Sequence of chain 2.A:
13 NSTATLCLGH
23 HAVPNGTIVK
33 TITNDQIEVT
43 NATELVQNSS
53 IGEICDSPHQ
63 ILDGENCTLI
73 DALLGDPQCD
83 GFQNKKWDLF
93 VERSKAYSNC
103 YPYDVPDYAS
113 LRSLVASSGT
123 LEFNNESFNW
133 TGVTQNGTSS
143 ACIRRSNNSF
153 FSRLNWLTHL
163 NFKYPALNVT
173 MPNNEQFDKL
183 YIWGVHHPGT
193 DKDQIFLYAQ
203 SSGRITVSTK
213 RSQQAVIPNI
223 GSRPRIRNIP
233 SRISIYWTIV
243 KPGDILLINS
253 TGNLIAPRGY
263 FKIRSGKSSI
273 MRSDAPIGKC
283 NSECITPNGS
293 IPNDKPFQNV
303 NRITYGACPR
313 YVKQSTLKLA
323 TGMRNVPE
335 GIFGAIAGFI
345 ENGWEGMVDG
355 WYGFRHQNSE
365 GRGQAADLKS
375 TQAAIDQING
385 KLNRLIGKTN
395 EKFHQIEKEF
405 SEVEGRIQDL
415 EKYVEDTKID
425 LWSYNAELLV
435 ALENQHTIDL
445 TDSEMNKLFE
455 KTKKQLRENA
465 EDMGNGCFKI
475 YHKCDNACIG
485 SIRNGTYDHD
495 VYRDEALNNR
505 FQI

Sequence of chain 1.A:
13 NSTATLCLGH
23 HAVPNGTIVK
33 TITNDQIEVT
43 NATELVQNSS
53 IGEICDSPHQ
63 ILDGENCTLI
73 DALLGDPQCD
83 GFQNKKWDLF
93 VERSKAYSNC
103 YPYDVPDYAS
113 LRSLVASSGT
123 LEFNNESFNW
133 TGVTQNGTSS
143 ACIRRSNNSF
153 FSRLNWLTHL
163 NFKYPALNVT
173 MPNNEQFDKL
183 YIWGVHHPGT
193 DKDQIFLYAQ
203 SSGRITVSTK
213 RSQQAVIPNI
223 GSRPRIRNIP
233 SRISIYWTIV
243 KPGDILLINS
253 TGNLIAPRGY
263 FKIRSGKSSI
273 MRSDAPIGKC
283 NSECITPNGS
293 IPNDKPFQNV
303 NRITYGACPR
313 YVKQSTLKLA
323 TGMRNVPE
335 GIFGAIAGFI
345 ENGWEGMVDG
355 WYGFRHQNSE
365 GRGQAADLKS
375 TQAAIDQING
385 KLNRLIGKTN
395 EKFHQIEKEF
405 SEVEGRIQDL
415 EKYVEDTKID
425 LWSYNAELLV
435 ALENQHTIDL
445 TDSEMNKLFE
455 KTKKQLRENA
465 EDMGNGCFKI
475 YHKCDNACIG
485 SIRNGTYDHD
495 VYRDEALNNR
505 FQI

This protein binds this small molecule.
Small molecule (SMILES): CC(=O)N[C@@H]1[C@@H](O)[C@H](O)[C@@H](CO)O[C@H]1O

Binding-site contacts:
Ligand atom C8 contacts residue THR253 of chain 1.A at 4.0 Å.
Ligand atom N2 contacts residue THR253 of chain 1.A at 4.0 Å.
Ligand atom C8 contacts residue ARG206 of chain 1.A at 3.9 Å.
Ligand atom C2 contacts residue THR253 of chain 1.A at 4.5 Å.
Ligand atom C6 contacts residue ALA168 of chain 1.A at 4.5 Å (hydrophobic).
Ligand atom C1 contacts residue ASN251 of chain 1.A at 1.4 Å.
Ligand atom O5 contacts residue ASN170 of chain 1.A at 4.5 Å.
Ligand atom C5 contacts residue ASN170 of chain 1.A at 4.5 Å.
Ligand atom C6 contacts residue NAG1 of chain 1.B at 3.6 Å.
Ligand atom O4 contacts residue ILE222 of chain 2.A at 4.2 Å.
Ligand atom O5 contacts residue LEU169 of chain 1.A at 4.1 Å.
Ligand atom O7 contacts residue THR253 of chain 1.A at 3.4 Å.
Ligand atom O4 contacts residue GLY191 of chain 2.A at 4.0 Å.
Ligand atom C4 contacts residue NAG1 of chain 1.B at 4.3 Å.
Ligand atom C5 contacts residue ASN251 of chain 1.A at 3.6 Å.
Ligand atom C6 contacts residue ASN170 of chain 1.A at 4.5 Å.
Ligand atom C4 contacts residue ASN251 of chain 1.A at 4.0 Å.
Ligand atom O4 contacts residue GLY223 of chain 2.A at 3.1 Å.
Ligand atom O4 contacts residue SER224 of chain 2.A at 3.7 Å.
Ligand atom C2 contacts residue ASN251 of chain 1.A at 2.7 Å.
Ligand atom O5 contacts residue ASN251 of chain 1.A at 2.3 Å (h-bond).
Ligand atom C7 contacts residue ASN251 of chain 1.A at 4.4 Å.
Ligand atom O6 contacts residue ALA168 of chain 1.A at 3.2 Å.
Ligand atom O3 contacts residue ALA168 of chain 1.A at 4.5 Å.
Ligand atom C5 contacts residue NAG1 of chain 1.B at 3.9 Å.
Ligand atom C7 contacts residue THR253 of chain 1.A at 3.5 Å.
Ligand atom N2 contacts residue ASN251 of chain 1.A at 3.1 Å (h-bond).
Ligand atom O4 contacts residue ASN251 of chain 1.A at 4.0 Å.
Ligand atom C3 contacts residue ASN251 of chain 1.A at 3.9 Å.